A protein and the small-molecule ligand that binds it are described below.
Small molecule (SMILES): OC[C@H]1O[C@H](O[C@@H]2[C@H](O)[C@@H](O)[C@H](O)O[C@@H]2CO)[C@H](O)[C@@H](O)[C@H]1O

Sequence of chain 1.M:
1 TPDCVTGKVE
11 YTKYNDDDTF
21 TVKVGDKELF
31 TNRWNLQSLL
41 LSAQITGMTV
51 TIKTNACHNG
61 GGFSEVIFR

Sequence of chain 1.L:
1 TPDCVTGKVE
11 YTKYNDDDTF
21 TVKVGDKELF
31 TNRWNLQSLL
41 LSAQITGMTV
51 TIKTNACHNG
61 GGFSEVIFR

Binding-site contacts:
Ligand atom C6 contacts residue TRP34 of chain 1.M at 3.9 Å (hydrophobic).
Ligand atom C1 contacts residue ASN32 of chain 1.L at 3.7 Å.
Ligand atom O4 contacts residue ARG33 of chain 1.L at 3.4 Å.
Ligand atom O3 contacts residue TRP34 of chain 1.L at 4.0 Å.
Ligand atom O5 contacts residue ASN32 of chain 1.L at 4.0 Å.
Ligand atom C4 contacts residue ASP18 of chain 1.M at 3.6 Å.
Ligand atom C4 contacts residue TRP34 of chain 1.M at 4.0 Å (hydrophobic).
Ligand atom O6 contacts residue TYR14 of chain 1.M at 3.7 Å.
Ligand atom O3 contacts residue ASP18 of chain 1.M at 3.8 Å.
Ligand atom O5 contacts residue ARG33 of chain 1.L at 3.8 Å.
Ligand atom O6 contacts residue TRP34 of chain 1.L at 3.2 Å (h-bond).
Ligand atom C5 contacts residue TRP34 of chain 1.L at 4.1 Å (hydrophobic).
Ligand atom C6 contacts residue ARG33 of chain 1.L at 4.5 Å.
Ligand atom C3 contacts residue ASP18 of chain 1.M at 4.4 Å.
Ligand atom C6 contacts residue TRP34 of chain 1.L at 3.9 Å (hydrophobic).
Ligand atom C1 contacts residue ARG33 of chain 1.L at 4.4 Å.
Ligand atom C6 contacts residue TRP34 of chain 1.L at 3.8 Å (hydrophobic).
Ligand atom C2 contacts residue ASN32 of chain 1.L at 4.1 Å.
Ligand atom O4 contacts residue ASP18 of chain 1.M at 3.0 Å (salt-bridge).
Ligand atom O6 contacts residue ASN35 of chain 1.L at 2.9 Å (h-bond).
Ligand atom C6 contacts residue ASN35 of chain 1.L at 3.3 Å.
Ligand atom O6 contacts residue ARG33 of chain 1.L at 3.5 Å.
Ligand atom O6 contacts residue ASP18 of chain 1.M at 4.2 Å.
Ligand atom C3 contacts residue TRP34 of chain 1.L at 3.6 Å (hydrophobic).
Ligand atom C1 contacts residue TRP34 of chain 1.L at 4.0 Å (hydrophobic).
Ligand atom C4 contacts residue TRP34 of chain 1.L at 3.5 Å (hydrophobic).
Ligand atom C5 contacts residue TRP34 of chain 1.M at 4.2 Å (hydrophobic).
Ligand atom O6 contacts residue TRP34 of chain 1.L at 4.3 Å.
Ligand atom O5 contacts residue TRP34 of chain 1.L at 3.1 Å (h-bond).
Ligand atom C5 contacts residue TRP34 of chain 1.L at 3.7 Å (hydrophobic).